Sequence of chain 1.C:
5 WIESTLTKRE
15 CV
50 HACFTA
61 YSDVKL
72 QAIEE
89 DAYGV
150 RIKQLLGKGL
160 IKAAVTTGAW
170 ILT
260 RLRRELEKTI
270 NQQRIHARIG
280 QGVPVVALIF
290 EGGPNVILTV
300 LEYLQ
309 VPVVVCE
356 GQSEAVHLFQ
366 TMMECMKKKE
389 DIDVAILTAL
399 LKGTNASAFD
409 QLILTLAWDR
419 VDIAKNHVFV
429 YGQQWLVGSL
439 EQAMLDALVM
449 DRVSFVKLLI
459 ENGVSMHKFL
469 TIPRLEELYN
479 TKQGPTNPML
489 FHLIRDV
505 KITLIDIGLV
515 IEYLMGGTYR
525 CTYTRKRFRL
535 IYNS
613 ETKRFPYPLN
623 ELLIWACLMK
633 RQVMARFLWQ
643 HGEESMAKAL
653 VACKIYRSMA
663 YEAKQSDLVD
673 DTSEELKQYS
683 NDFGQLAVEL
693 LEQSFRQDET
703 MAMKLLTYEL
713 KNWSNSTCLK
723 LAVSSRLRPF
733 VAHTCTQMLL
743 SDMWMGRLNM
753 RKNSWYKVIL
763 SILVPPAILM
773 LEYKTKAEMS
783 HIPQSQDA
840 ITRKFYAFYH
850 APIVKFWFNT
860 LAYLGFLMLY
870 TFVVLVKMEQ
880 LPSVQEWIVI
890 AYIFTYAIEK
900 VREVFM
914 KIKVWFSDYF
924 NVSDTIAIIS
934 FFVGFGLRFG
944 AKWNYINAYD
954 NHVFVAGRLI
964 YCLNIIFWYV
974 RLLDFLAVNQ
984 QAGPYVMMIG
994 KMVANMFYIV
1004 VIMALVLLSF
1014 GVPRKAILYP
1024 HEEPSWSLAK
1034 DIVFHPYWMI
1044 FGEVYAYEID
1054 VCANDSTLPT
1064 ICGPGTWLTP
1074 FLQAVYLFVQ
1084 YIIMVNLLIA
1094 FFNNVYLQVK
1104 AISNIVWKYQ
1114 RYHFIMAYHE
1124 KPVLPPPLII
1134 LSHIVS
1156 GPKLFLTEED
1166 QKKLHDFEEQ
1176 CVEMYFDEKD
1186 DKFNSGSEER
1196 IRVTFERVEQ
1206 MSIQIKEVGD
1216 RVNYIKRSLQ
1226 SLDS

Sequence of chain 1.B:
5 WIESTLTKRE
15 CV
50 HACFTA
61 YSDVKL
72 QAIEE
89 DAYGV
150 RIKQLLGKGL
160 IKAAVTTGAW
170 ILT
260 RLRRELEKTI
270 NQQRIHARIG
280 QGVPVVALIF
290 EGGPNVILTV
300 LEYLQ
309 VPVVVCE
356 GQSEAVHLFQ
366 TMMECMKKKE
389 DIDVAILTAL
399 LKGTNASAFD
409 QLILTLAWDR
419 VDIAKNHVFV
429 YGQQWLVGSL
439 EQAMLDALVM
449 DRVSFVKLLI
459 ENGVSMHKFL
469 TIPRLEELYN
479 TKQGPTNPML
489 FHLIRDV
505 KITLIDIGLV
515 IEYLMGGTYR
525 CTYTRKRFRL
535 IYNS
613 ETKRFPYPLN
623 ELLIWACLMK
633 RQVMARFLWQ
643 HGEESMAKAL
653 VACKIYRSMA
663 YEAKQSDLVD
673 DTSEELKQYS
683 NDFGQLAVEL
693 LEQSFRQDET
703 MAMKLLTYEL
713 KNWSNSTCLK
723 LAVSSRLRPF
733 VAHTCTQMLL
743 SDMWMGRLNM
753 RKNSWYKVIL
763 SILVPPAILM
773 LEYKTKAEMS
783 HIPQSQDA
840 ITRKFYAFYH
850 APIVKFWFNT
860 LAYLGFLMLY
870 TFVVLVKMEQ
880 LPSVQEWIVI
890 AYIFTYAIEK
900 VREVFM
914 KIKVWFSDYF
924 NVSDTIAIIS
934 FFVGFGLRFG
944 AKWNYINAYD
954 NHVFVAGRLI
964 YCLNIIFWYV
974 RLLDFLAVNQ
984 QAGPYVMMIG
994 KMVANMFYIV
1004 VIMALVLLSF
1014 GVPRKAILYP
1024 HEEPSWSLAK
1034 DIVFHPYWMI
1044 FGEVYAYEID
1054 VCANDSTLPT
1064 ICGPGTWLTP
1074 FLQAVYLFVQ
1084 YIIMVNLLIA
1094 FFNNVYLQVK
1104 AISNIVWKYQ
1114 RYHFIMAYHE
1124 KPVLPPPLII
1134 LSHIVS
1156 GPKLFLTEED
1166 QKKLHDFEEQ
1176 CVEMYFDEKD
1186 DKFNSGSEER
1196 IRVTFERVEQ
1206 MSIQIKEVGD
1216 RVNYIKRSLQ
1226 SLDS

This small molecule binds to this protein.
Small molecule (SMILES): CC(C)CCC[C@@H](C)[C@H]1CC[C@H]2[C@@H]3CC=C4C[C@@H](OC(=O)CCC(=O)O)CC[C@]4(C)[C@H]3CC[C@]12C

Binding-site contacts:
Ligand atom OAG contacts residue MET990 of chain 1.C at 3.9 Å.
Ligand atom CAV contacts residue GLY993 of chain 1.C at 3.9 Å.
Ligand atom CAJ contacts residue SER1012 of chain 1.B at 4.3 Å.
Ligand atom CAB contacts residue ILE969 of chain 1.C at 4.1 Å (hydrophobic).
Ligand atom CAY contacts residue MET990 of chain 1.C at 4.2 Å (hydrophobic).
Ligand atom CAN contacts residue ILE969 of chain 1.C at 4.0 Å (hydrophobic).
Ligand atom CAL contacts residue LYS994 of chain 1.C at 4.1 Å.
Ligand atom CAJ contacts residue VAL1078 of chain 1.B at 4.3 Å (hydrophobic).
Ligand atom CAB contacts residue VAL1078 of chain 1.B at 4.1 Å (hydrophobic).
Ligand atom CAN contacts residue SER1012 of chain 1.B at 3.4 Å.
Ligand atom CAX contacts residue LYS994 of chain 1.C at 3.6 Å.
Ligand atom OAW contacts residue TYR922 of chain 1.C at 4.1 Å.
Ligand atom CAP contacts residue VAL1082 of chain 1.B at 4.2 Å (hydrophobic).
Ligand atom CAQ contacts residue VAL1009 of chain 1.B at 4.3 Å (hydrophobic).
Ligand atom OAF contacts residue LYS994 of chain 1.C at 3.8 Å.
Ligand atom CAA contacts residue PHE1013 of chain 1.B at 3.7 Å (hydrophobic).
Ligand atom CAD contacts residue GLY993 of chain 1.C at 3.8 Å.
Ligand atom CAB contacts residue LEU1075 of chain 1.B at 4.3 Å (hydrophobic).
Ligand atom CAI contacts residue VAL989 of chain 1.C at 4.1 Å (hydrophobic).
Ligand atom CAP contacts residue VAL1009 of chain 1.B at 3.8 Å (hydrophobic).
Ligand atom CAR contacts residue TYR922 of chain 1.C at 3.8 Å (hydrophobic).
Ligand atom CAA contacts residue TYR1079 of chain 1.B at 3.6 Å (hydrophobic).
Ligand atom CAV contacts residue VAL989 of chain 1.C at 3.7 Å (hydrophobic).
Ligand atom CBA contacts residue ILE969 of chain 1.C at 4.2 Å (hydrophobic).
Ligand atom CAA contacts residue LEU1075 of chain 1.B at 3.3 Å (hydrophobic).
Ligand atom CBA contacts residue SER1012 of chain 1.B at 3.7 Å.
Ligand atom CAQ contacts residue LEU976 of chain 1.C at 4.2 Å (hydrophobic).
Ligand atom CAL contacts residue MET990 of chain 1.C at 3.9 Å (hydrophobic).
Ligand atom CAM contacts residue MET990 of chain 1.C at 3.6 Å (hydrophobic).
Ligand atom CBC contacts residue TYR922 of chain 1.C at 4.0 Å (hydrophobic).
Ligand atom CBE contacts residue VAL973 of chain 1.C at 4.0 Å (hydrophobic).
Ligand atom CAE contacts residue VAL1082 of chain 1.B at 4.0 Å (hydrophobic).
Ligand atom OAH contacts residue LYS994 of chain 1.C at 3.7 Å.
Ligand atom OAG contacts residue PHE923 of chain 1.C at 3.4 Å.
Ligand atom CAA contacts residue SER1012 of chain 1.B at 4.3 Å.
Ligand atom CAK contacts residue LEU976 of chain 1.C at 3.6 Å (hydrophobic).
Ligand atom OAG contacts residue VAL989 of chain 1.C at 4.3 Å.
Ligand atom CAO contacts residue SER1012 of chain 1.B at 4.0 Å.
Ligand atom CAI contacts residue ILE992 of chain 1.C at 4.3 Å (hydrophobic).
Ligand atom CBG contacts residue LEU976 of chain 1.C at 4.4 Å (hydrophobic).